Binding-site contacts:
Ligand atom C7 contacts residue ASN657 of chain 1.C at 3.2 Å.
Ligand atom O5 contacts residue ASN657 of chain 1.C at 2.4 Å (h-bond).
Ligand atom O7 contacts residue ASN657 of chain 1.C at 3.1 Å (h-bond).
Ligand atom O6 contacts residue ASN657 of chain 1.C at 4.5 Å.
Ligand atom N2 contacts residue ASN657 of chain 1.C at 2.9 Å (h-bond).
Ligand atom C1 contacts residue ASN657 of chain 1.C at 1.4 Å.
Ligand atom C3 contacts residue ASN657 of chain 1.C at 3.8 Å.
Ligand atom C8 contacts residue GLU654 of chain 1.C at 4.5 Å.
Ligand atom C2 contacts residue ASN657 of chain 1.C at 2.5 Å.
Ligand atom C4 contacts residue ASN657 of chain 1.C at 4.2 Å.
Ligand atom C8 contacts residue ASN657 of chain 1.C at 4.4 Å.
Ligand atom C5 contacts residue ASN657 of chain 1.C at 3.7 Å.

Sequence of chain 1.C:
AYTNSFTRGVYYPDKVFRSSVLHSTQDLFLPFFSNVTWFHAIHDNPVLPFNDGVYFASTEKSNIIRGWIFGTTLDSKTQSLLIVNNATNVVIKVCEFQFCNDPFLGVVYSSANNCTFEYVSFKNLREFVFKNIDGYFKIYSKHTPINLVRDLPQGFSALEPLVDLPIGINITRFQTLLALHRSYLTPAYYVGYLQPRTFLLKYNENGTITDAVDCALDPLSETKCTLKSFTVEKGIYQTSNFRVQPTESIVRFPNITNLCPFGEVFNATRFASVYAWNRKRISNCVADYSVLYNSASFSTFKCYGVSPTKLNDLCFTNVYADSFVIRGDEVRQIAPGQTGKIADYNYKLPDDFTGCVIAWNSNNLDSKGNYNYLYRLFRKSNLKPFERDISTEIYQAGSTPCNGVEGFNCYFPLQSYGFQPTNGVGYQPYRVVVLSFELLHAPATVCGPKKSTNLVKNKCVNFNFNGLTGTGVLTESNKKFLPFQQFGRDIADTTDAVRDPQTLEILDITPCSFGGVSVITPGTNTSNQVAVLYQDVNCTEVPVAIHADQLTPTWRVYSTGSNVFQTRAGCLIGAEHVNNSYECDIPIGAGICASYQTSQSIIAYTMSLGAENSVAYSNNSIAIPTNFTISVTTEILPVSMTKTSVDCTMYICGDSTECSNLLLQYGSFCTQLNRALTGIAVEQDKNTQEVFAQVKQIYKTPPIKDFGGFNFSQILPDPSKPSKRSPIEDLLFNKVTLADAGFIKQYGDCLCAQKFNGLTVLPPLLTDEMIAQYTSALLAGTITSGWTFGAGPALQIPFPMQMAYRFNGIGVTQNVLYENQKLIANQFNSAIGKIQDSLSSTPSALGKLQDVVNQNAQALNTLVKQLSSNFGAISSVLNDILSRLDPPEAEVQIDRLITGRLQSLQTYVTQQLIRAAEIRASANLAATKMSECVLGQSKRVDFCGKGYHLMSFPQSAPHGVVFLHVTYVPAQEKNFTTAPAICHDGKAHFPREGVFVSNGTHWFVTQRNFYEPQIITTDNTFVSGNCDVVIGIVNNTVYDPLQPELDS

A protein and the small-molecule ligand that binds it are described below.
Small molecule (SMILES): CC(=O)N[C@@H]1[C@@H](O)[C@H](O)[C@@H](CO)O[C@H]1O